Binding-site contacts:
Ligand atom O2 contacts residue GLY283 of chain 1.A at 4.4 Å.
Ligand atom O5 contacts residue ASP282 of chain 1.A at 3.1 Å (salt-bridge).
Ligand atom O1 contacts residue TRP311 of chain 1.A at 3.7 Å.
Ligand atom C6 contacts residue VAL307 of chain 1.A at 3.9 Å (hydrophobic).
Ligand atom O6 contacts residue ARG280 of chain 1.A at 4.0 Å.
Ligand atom C3 contacts residue TRP311 of chain 1.A at 3.7 Å (hydrophobic).
Ligand atom O3 contacts residue LYS286 of chain 1.A at 4.3 Å.
Ligand atom C5 contacts residue TYR422 of chain 1.A at 4.2 Å (hydrophobic).
Ligand atom C6 contacts residue ARG280 of chain 1.A at 3.8 Å.
Ligand atom O6 contacts residue ASP282 of chain 1.A at 2.7 Å (salt-bridge).
Ligand atom C4 contacts residue LYS286 of chain 1.A at 3.9 Å.
Ligand atom O2 contacts residue LYS286 of chain 1.A at 3.4 Å (salt-bridge).
Ligand atom C6 contacts residue ALA330 of chain 1.A at 3.8 Å (hydrophobic).
Ligand atom C6 contacts residue TYR422 of chain 1.A at 3.4 Å (hydrophobic).
Ligand atom O4 contacts residue TRP311 of chain 1.A at 3.4 Å.
Ligand atom C1 contacts residue ASP282 of chain 1.A at 4.0 Å.
Ligand atom O6 contacts residue VAL281 of chain 1.A at 3.5 Å (h-bond).
Ligand atom C2 contacts residue LYS286 of chain 1.A at 4.4 Å.
Ligand atom C1 contacts residue TRP311 of chain 1.A at 3.6 Å (hydrophobic).
Ligand atom O4 contacts residue LYS286 of chain 1.A at 2.9 Å (salt-bridge).
Ligand atom C6 contacts residue CYS308 of chain 1.A at 4.3 Å (hydrophobic).
Ligand atom C2 contacts residue TRP311 of chain 1.A at 4.3 Å (hydrophobic).
Ligand atom C6 contacts residue TRP311 of chain 1.A at 4.2 Å (hydrophobic).
Ligand atom C6 contacts residue ASP282 of chain 1.A at 3.5 Å.
Ligand atom O5 contacts residue ARG280 of chain 1.A at 3.1 Å (salt-bridge).
Ligand atom C1 contacts residue LYS286 of chain 1.A at 4.3 Å.
Ligand atom O6 contacts residue VAL307 of chain 1.A at 3.4 Å.
Ligand atom O1 contacts residue ARG280 of chain 1.A at 3.9 Å.
Ligand atom O2 contacts residue TYR422 of chain 1.A at 4.0 Å.
Ligand atom O6 contacts residue ALA330 of chain 1.A at 4.2 Å.
Ligand atom O5 contacts residue TRP311 of chain 1.A at 3.2 Å (h-bond).
Ligand atom O6 contacts residue GLY283 of chain 1.A at 4.2 Å.
Ligand atom C4 contacts residue TRP311 of chain 1.A at 4.0 Å (hydrophobic).
Ligand atom C5 contacts residue TRP311 of chain 1.A at 3.6 Å (hydrophobic).
Ligand atom O6 contacts residue ASN337 of chain 1.A at 4.1 Å.
Ligand atom C5 contacts residue ASP282 of chain 1.A at 3.9 Å.
Ligand atom O6 contacts residue TYR422 of chain 1.A at 4.3 Å.
Ligand atom C5 contacts residue ARG280 of chain 1.A at 3.8 Å.
Ligand atom C1 contacts residue ARG280 of chain 1.A at 3.7 Å.
Ligand atom O3 contacts residue TRP311 of chain 1.A at 4.4 Å.

Sequence of chain 1.A:
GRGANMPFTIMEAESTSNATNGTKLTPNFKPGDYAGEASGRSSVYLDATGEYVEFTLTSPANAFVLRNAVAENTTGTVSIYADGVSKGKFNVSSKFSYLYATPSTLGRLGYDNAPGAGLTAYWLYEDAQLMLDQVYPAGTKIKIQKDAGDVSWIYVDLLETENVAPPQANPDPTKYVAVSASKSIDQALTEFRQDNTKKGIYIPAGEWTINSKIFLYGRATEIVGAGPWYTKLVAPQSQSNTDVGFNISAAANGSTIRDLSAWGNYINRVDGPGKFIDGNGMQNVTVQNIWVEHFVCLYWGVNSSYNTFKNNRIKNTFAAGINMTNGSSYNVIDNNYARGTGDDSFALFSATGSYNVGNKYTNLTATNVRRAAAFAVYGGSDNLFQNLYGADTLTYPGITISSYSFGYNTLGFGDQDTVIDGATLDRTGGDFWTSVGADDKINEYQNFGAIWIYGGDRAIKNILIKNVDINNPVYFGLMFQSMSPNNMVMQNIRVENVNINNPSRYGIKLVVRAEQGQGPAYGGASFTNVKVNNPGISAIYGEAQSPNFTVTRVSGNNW

A small-molecule ligand and the protein it binds are described below.
Small molecule (SMILES): OC[C@H]1O[C@H](O[C@@H]2[C@@H](O)[C@@H](O)O[C@H](CO)[C@H]2O)[C@H](O)[C@@H](O)[C@@H]1O